Sequence of chain 8.A:
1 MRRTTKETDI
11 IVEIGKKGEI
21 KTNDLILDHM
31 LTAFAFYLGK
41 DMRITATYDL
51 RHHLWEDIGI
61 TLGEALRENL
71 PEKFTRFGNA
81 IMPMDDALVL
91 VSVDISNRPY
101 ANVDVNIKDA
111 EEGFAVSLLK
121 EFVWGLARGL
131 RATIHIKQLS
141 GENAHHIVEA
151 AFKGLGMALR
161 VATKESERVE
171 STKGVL

Sequence of chain 8.C:
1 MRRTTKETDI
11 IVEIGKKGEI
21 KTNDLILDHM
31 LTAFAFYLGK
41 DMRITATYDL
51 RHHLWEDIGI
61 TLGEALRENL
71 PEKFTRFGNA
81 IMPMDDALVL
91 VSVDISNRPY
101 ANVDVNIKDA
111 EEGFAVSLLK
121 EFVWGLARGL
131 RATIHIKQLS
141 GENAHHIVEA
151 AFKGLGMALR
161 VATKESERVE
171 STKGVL

Binding-site contacts:
Ligand atom C5 contacts residue HIS53 of chain 8.B at 3.7 Å.
Ligand atom N1 contacts residue HIS53 of chain 8.B at 3.3 Å (h-bond).
Ligand atom O11 contacts residue ARG76 of chain 8.A at 2.8 Å (salt-bridge).
Ligand atom O10 contacts residue ARG98 of chain 8.A at 2.8 Å (salt-bridge).
Ligand atom O13 contacts residue GLU149 of chain 8.C at 3.2 Å (salt-bridge).
Ligand atom O13 contacts residue HIS29 of chain 8.C at 3.2 Å (h-bond).
Ligand atom N2 contacts residue GLU149 of chain 8.C at 3.6 Å.
Ligand atom P9 contacts residue LYS153 of chain 8.C at 3.8 Å.
Ligand atom C6 contacts residue MET84 of chain 8.C at 3.6 Å (hydrophobic).
Ligand atom O13 contacts residue MN1 of chain 8.H at 2.3 Å.
Ligand atom N1 contacts residue HIS145 of chain 8.C at 3.0 Å (h-bond).
Ligand atom P9 contacts residue SER171 of chain 8.A at 3.7 Å.
Ligand atom C3 contacts residue MET84 of chain 8.C at 3.7 Å (hydrophobic).
Ligand atom C6 contacts residue GLU149 of chain 8.C at 3.5 Å.
Ligand atom N2 contacts residue MET84 of chain 8.C at 3.5 Å (h-bond).
Ligand atom O12 contacts residue LYS153 of chain 8.C at 2.8 Å (salt-bridge).
Ligand atom O13 contacts residue GLU7 of chain 8.B at 2.7 Å (salt-bridge).
Ligand atom N4 contacts residue MN1 of chain 8.G at 2.3 Å.
Ligand atom C5 contacts residue MN1 of chain 8.H at 3.3 Å.
Ligand atom N4 contacts residue HIS52 of chain 8.B at 3.1 Å (h-bond).
Ligand atom N4 contacts residue HIS146 of chain 8.C at 3.3 Å (h-bond).
Ligand atom O12 contacts residue ARG76 of chain 8.A at 3.0 Å (salt-bridge).
Ligand atom O12 contacts residue ARG98 of chain 8.A at 3.1 Å (salt-bridge).
Ligand atom C8 contacts residue GLU149 of chain 8.C at 3.4 Å.
Ligand atom N1 contacts residue MN1 of chain 8.H at 2.2 Å.
Ligand atom C7 contacts residue GLU149 of chain 8.C at 3.6 Å.
Ligand atom C5 contacts residue MN1 of chain 8.G at 3.3 Å.
Ligand atom C3 contacts residue MN1 of chain 8.G at 3.3 Å.
Ligand atom O11 contacts residue SER171 of chain 8.A at 2.6 Å (h-bond).
Ligand atom O10 contacts residue LYS173 of chain 8.A at 2.7 Å (salt-bridge).
Ligand atom N1 contacts residue GLU149 of chain 8.C at 3.1 Å (salt-bridge).
Ligand atom C5 contacts residue HIS52 of chain 8.B at 3.2 Å.
Ligand atom N4 contacts residue GLU56 of chain 8.B at 3.2 Å (salt-bridge).
Ligand atom O13 contacts residue HIS53 of chain 8.B at 3.3 Å (h-bond).
Ligand atom C7 contacts residue GLU7 of chain 8.B at 3.5 Å.
Ligand atom C6 contacts residue MN1 of chain 8.H at 3.5 Å.
Ligand atom C5 contacts residue HIS145 of chain 8.C at 3.3 Å.
Ligand atom C7 contacts residue MN1 of chain 8.H at 3.4 Å.
Ligand atom P9 contacts residue ARG76 of chain 8.A at 3.7 Å.
Ligand atom N2 contacts residue MN1 of chain 8.H at 3.2 Å.

Sequence of chain 8.B:
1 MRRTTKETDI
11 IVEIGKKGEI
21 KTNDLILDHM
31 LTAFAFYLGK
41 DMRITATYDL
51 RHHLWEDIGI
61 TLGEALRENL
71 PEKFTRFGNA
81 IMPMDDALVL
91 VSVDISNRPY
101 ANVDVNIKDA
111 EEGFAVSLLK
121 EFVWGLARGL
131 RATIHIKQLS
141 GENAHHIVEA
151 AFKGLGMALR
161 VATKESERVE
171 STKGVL

A small-molecule ligand and the protein it binds are described below.
Small molecule (SMILES): O=P(O)(O)C[C@@H](O)Cn1cncn1